Sequence of chain 1.E:
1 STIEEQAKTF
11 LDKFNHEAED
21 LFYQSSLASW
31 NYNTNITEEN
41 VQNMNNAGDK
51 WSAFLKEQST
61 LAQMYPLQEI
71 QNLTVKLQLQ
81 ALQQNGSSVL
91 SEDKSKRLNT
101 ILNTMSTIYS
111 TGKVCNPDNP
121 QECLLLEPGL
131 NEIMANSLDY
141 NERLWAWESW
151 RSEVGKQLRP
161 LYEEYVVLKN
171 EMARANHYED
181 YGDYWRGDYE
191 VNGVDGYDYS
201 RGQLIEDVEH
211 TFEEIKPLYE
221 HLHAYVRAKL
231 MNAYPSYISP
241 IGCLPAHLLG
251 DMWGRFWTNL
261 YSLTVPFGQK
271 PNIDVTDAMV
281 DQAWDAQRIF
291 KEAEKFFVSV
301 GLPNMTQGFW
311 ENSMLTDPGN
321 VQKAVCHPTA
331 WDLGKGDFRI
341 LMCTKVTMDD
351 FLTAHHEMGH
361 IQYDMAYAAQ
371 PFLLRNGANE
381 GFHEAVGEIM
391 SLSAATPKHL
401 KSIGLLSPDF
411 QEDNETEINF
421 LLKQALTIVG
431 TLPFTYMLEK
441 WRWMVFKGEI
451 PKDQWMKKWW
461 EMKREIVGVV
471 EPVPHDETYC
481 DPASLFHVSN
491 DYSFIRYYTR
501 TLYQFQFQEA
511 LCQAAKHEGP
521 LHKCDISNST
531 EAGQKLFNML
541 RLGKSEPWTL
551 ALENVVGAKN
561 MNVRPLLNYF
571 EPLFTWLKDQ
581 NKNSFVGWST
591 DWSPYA

Binding-site contacts:
Ligand atom C4 contacts residue ASN304 of chain 1.E at 4.2 Å.
Ligand atom C7 contacts residue GLN307 of chain 1.E at 4.4 Å.
Ligand atom C1 contacts residue ASN304 of chain 1.E at 1.4 Å.
Ligand atom O7 contacts residue ASN304 of chain 1.E at 4.5 Å.
Ligand atom C3 contacts residue ASN304 of chain 1.E at 3.8 Å.
Ligand atom C5 contacts residue ASN304 of chain 1.E at 3.7 Å.
Ligand atom C2 contacts residue ASN304 of chain 1.E at 2.4 Å.
Ligand atom C8 contacts residue GLN307 of chain 1.E at 3.8 Å.
Ligand atom C7 contacts residue ASN304 of chain 1.E at 3.9 Å.
Ligand atom N2 contacts residue GLN307 of chain 1.E at 3.9 Å.
Ligand atom O5 contacts residue ASN304 of chain 1.E at 2.4 Å (h-bond).
Ligand atom N2 contacts residue ASN304 of chain 1.E at 2.9 Å (h-bond).

A protein and the small-molecule ligand that binds it are described below.
Small molecule (SMILES): CC(=O)N[C@@H]1[C@@H](O)[C@H](O)[C@@H](CO)O[C@H]1O